Sequence of chain 1.A:
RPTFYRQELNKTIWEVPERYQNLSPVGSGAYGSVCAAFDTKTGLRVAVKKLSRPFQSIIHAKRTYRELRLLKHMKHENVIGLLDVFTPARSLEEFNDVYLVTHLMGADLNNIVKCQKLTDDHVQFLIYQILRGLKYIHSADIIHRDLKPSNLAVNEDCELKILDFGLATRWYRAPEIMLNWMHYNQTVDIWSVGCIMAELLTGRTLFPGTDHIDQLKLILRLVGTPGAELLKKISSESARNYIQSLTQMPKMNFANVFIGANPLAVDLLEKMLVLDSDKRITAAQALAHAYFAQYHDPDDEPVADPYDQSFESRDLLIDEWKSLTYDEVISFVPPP

A protein and the small-molecule ligand that binds it are described below.
Small molecule (SMILES): Fc1ccc(-c2n[nH]cc2-c2ccncc2)cc1

Binding-site contacts:
Ligand atom C12 contacts residue LEU269 of chain 1.A at 3.7 Å (hydrophobic).
Ligand atom F19 contacts residue ILE282 of chain 1.A at 3.5 Å.
Ligand atom C4 contacts residue LYS272 of chain 1.A at 3.9 Å.
Ligand atom N11 contacts residue ASP315 of chain 1.A at 3.9 Å.
Ligand atom C8 contacts residue GLU215 of chain 1.A at 3.8 Å.
Ligand atom C15 contacts residue PRO214 of chain 1.A at 3.7 Å (hydrophobic).
Ligand atom C12 contacts residue GLU215 of chain 1.A at 3.8 Å.
Ligand atom F19 contacts residue PRO265 of chain 1.A at 3.5 Å.
Ligand atom N2 contacts residue LYS272 of chain 1.A at 3.9 Å.
Ligand atom C15 contacts residue LEU218 of chain 1.A at 3.5 Å (hydrophobic).
Ligand atom C15 contacts residue LEU314 of chain 1.A at 3.8 Å (hydrophobic).
Ligand atom C13 contacts residue LEU269 of chain 1.A at 3.8 Å (hydrophobic).
Ligand atom C16 contacts residue PRO265 of chain 1.A at 3.9 Å (hydrophobic).
Ligand atom C3 contacts residue TRP220 of chain 1.A at 3.3 Å (hydrophobic).
Ligand atom N9 contacts residue SER316 of chain 1.A at 3.1 Å (h-bond).
Ligand atom C18 contacts residue ILE273 of chain 1.A at 3.9 Å (hydrophobic).
Ligand atom C7 contacts residue LEU269 of chain 1.A at 3.9 Å (hydrophobic).
Ligand atom C17 contacts residue ILE273 of chain 1.A at 3.6 Å (hydrophobic).
Ligand atom N9 contacts residue ASP315 of chain 1.A at 3.9 Å.
Ligand atom N11 contacts residue LEU314 of chain 1.A at 2.7 Å (h-bond).
Ligand atom N11 contacts residue SER316 of chain 1.A at 3.8 Å.
Ligand atom N2 contacts residue ILE273 of chain 1.A at 3.9 Å.
Ligand atom C8 contacts residue TRP220 of chain 1.A at 3.5 Å (hydrophobic).
Ligand atom N11 contacts residue GLU215 of chain 1.A at 3.8 Å.
Ligand atom N9 contacts residue LEU314 of chain 1.A at 3.5 Å (h-bond).
Ligand atom C4 contacts residue TRP220 of chain 1.A at 3.5 Å (hydrophobic).
Ligand atom C8 contacts residue SER316 of chain 1.A at 3.8 Å.
Ligand atom C18 contacts residue LEU269 of chain 1.A at 3.6 Å (hydrophobic).
Ligand atom N2 contacts residue TRP220 of chain 1.A at 3.4 Å.
Ligand atom N11 contacts residue LEU269 of chain 1.A at 3.8 Å.
Ligand atom C3 contacts residue LYS272 of chain 1.A at 3.2 Å.
Ligand atom C7 contacts residue GLU215 of chain 1.A at 3.6 Å.
Ligand atom C14 contacts residue PRO214 of chain 1.A at 3.8 Å (hydrophobic).
Ligand atom F19 contacts residue LEU218 of chain 1.A at 3.6 Å.
Ligand atom C1 contacts residue TRP220 of chain 1.A at 3.9 Å (hydrophobic).
Ligand atom C17 contacts residue PRO265 of chain 1.A at 3.8 Å (hydrophobic).
Ligand atom C17 contacts residue LEU218 of chain 1.A at 3.6 Å (hydrophobic).
Ligand atom C16 contacts residue LEU218 of chain 1.A at 3.3 Å (hydrophobic).
Ligand atom C17 contacts residue ILE282 of chain 1.A at 3.8 Å (hydrophobic).
Ligand atom C12 contacts residue LEU314 of chain 1.A at 3.8 Å (hydrophobic).